The protein below binds the small molecule below.
Small molecule (SMILES): CC(=O)N[C@@H]1[C@@H](O)[C@H](O)[C@@H](CO)O[C@H]1O

Binding-site contacts:
Ligand atom O3 contacts residue PHE432 of chain 1.A at 3.4 Å.
Ligand atom O7 contacts residue ASN353 of chain 1.A at 3.3 Å (h-bond).
Ligand atom C6 contacts residue ASN353 of chain 1.A at 4.4 Å.
Ligand atom C8 contacts residue LEU349 of chain 1.A at 4.5 Å (hydrophobic).
Ligand atom C8 contacts residue ASN353 of chain 1.A at 4.5 Å.
Ligand atom N2 contacts residue GLY350 of chain 1.A at 4.2 Å.
Ligand atom C3 contacts residue PHE432 of chain 1.A at 4.1 Å (hydrophobic).
Ligand atom C8 contacts residue HIS411 of chain 1.A at 3.4 Å.
Ligand atom O7 contacts residue HIS411 of chain 1.A at 4.1 Å.
Ligand atom O7 contacts residue GLY412 of chain 1.A at 3.5 Å.
Ligand atom C7 contacts residue ASN353 of chain 1.A at 3.3 Å.
Ligand atom C7 contacts residue GLY412 of chain 1.A at 4.2 Å.
Ligand atom C2 contacts residue ASN353 of chain 1.A at 2.5 Å.
Ligand atom C5 contacts residue ASN353 of chain 1.A at 3.5 Å.
Ligand atom O4 contacts residue PHE432 of chain 1.A at 3.6 Å.
Ligand atom C8 contacts residue GLY350 of chain 1.A at 3.8 Å.
Ligand atom C7 contacts residue GLY429 of chain 1.A at 4.0 Å.
Ligand atom C7 contacts residue GLY350 of chain 1.A at 4.2 Å.
Ligand atom C8 contacts residue GLY429 of chain 1.A at 3.5 Å.
Ligand atom C8 contacts residue LEU430 of chain 1.A at 4.1 Å (hydrophobic).
Ligand atom C7 contacts residue HIS411 of chain 1.A at 4.3 Å.
Ligand atom C3 contacts residue ASN353 of chain 1.A at 3.8 Å.
Ligand atom N2 contacts residue GLY429 of chain 1.A at 4.5 Å.
Ligand atom C8 contacts residue GLY412 of chain 1.A at 3.9 Å.
Ligand atom N2 contacts residue ASN353 of chain 1.A at 3.0 Å (h-bond).
Ligand atom O7 contacts residue GLY429 of chain 1.A at 4.4 Å.
Ligand atom O5 contacts residue ASN353 of chain 1.A at 2.2 Å (h-bond).
Ligand atom C4 contacts residue ASN353 of chain 1.A at 4.2 Å.
Ligand atom C1 contacts residue ASN353 of chain 1.A at 1.4 Å.

Sequence of chain 1.A:
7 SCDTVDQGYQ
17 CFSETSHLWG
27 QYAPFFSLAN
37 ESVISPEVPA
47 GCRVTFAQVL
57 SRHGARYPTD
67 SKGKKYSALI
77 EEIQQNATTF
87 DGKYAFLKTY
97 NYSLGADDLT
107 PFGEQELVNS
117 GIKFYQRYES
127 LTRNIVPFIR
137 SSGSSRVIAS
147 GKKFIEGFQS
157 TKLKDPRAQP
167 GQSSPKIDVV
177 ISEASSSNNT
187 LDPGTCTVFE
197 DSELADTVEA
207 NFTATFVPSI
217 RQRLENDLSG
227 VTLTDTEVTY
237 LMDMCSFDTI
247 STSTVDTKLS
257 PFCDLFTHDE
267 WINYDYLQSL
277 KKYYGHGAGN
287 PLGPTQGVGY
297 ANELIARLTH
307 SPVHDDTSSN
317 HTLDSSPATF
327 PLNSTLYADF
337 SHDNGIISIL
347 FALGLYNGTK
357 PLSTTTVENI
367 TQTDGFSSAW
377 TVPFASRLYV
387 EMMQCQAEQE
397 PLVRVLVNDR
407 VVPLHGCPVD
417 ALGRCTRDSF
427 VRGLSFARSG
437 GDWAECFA